Binding-site contacts:
Ligand atom CB contacts residue LYS31 of chain 4.A at 4.4 Å.
Ligand atom OE1 contacts residue PRO30 of chain 4.A at 4.1 Å.
Ligand atom C contacts residue PRO30 of chain 4.A at 3.6 Å (hydrophobic).
Ligand atom C contacts residue SER32 of chain 4.A at 3.5 Å.
Ligand atom NE2 contacts residue PRO30 of chain 4.A at 3.6 Å.
Ligand atom OXT contacts residue LYS31 of chain 4.A at 3.6 Å.
Ligand atom OXT contacts residue THR33 of chain 4.A at 4.4 Å.
Ligand atom OE1 contacts residue ALA24 of chain 4.A at 3.9 Å.
Ligand atom O contacts residue SER32 of chain 4.A at 3.3 Å (h-bond).
Ligand atom CA contacts residue PRO30 of chain 4.A at 3.8 Å (hydrophobic).
Ligand atom OE1 contacts residue ILE29 of chain 4.A at 4.4 Å.
Ligand atom OXT contacts residue SER32 of chain 4.A at 2.6 Å (h-bond).
Ligand atom O contacts residue LYS31 of chain 4.A at 3.9 Å.
Ligand atom CD contacts residue PRO30 of chain 4.A at 4.0 Å (hydrophobic).
Ligand atom OXT contacts residue PRO30 of chain 4.A at 2.9 Å.
Ligand atom OE1 contacts residue LYS31 of chain 4.A at 3.1 Å (salt-bridge).
Ligand atom CA contacts residue LYS31 of chain 4.A at 4.1 Å.
Ligand atom C contacts residue LYS31 of chain 4.A at 3.6 Å.
Ligand atom CD contacts residue LYS31 of chain 4.A at 3.2 Å.
Ligand atom NE2 contacts residue LYS31 of chain 4.A at 3.7 Å.
Ligand atom CG contacts residue LYS31 of chain 4.A at 3.4 Å.

The protein below binds the small molecule below.
Small molecule (SMILES): NC(=O)CC[C@H](N)C(=O)O

Sequence of chain 4.A:
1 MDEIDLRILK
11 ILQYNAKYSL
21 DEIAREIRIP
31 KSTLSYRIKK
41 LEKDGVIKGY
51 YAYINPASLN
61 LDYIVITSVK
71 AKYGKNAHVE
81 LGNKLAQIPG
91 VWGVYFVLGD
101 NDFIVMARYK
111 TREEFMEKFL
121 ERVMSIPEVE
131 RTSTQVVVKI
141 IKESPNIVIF